Sequence of chain 49.F:
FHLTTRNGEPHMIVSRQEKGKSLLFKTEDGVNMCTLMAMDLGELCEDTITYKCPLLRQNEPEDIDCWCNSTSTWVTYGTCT

Binding-site contacts:
Ligand atom C2 contacts residue BMA1 of chain 49.BA at 3.2 Å.
Ligand atom O4 contacts residue BMA1 of chain 49.BA at 4.0 Å.
Ligand atom O2 contacts residue NAG1 of chain 49.Z at 3.4 Å (h-bond).
Ligand atom C3 contacts residue BMA1 of chain 49.BA at 2.5 Å.
Ligand atom C4 contacts residue BMA1 of chain 49.BA at 3.6 Å.
Ligand atom C3 contacts residue NAG1 of chain 49.Z at 4.1 Å.
Ligand atom C2 contacts residue NAG1 of chain 49.Z at 2.9 Å.
Ligand atom O6 contacts residue NAG1 of chain 49.Z at 4.5 Å.
Ligand atom O5 contacts residue NAG1 of chain 49.Z at 2.5 Å (h-bond).
Ligand atom C5 contacts residue NAG1 of chain 49.Z at 3.8 Å.
Ligand atom C2 contacts residue HIS2 of chain 49.F at 4.5 Å.
Ligand atom O2 contacts residue HIS2 of chain 49.F at 3.4 Å (h-bond).
Ligand atom O2 contacts residue BMA1 of chain 49.BA at 3.0 Å (h-bond).
Ligand atom C1 contacts residue NAG1 of chain 49.Z at 1.7 Å.
Ligand atom O3 contacts residue BMA1 of chain 49.BA at 1.1 Å.

A small-molecule ligand and the protein it binds are described below.
Small molecule (SMILES): OC[C@H]1O[C@@H](O)[C@@H](O)[C@@H](O)[C@@H]1O